Binding-site contacts:
Ligand atom N2 contacts residue ASN21 of chain 1.F at 3.2 Å (h-bond).
Ligand atom C1 contacts residue ASN21 of chain 1.F at 1.4 Å.
Ligand atom C2 contacts residue ASN21 of chain 1.F at 2.6 Å.
Ligand atom O5 contacts residue ASN21 of chain 1.F at 2.3 Å (h-bond).
Ligand atom O5 contacts residue THR73 of chain 1.F at 4.2 Å.
Ligand atom O7 contacts residue ASN21 of chain 1.F at 3.4 Å (h-bond).
Ligand atom C7 contacts residue ASN21 of chain 1.F at 3.6 Å.
Ligand atom C4 contacts residue ASN21 of chain 1.F at 4.2 Å.
Ligand atom O7 contacts residue ARG19 of chain 1.F at 3.9 Å.
Ligand atom C5 contacts residue ASN21 of chain 1.F at 3.6 Å.
Ligand atom O6 contacts residue THR73 of chain 1.F at 4.1 Å.
Ligand atom C3 contacts residue ASN21 of chain 1.F at 3.9 Å.

Sequence of chain 1.F:
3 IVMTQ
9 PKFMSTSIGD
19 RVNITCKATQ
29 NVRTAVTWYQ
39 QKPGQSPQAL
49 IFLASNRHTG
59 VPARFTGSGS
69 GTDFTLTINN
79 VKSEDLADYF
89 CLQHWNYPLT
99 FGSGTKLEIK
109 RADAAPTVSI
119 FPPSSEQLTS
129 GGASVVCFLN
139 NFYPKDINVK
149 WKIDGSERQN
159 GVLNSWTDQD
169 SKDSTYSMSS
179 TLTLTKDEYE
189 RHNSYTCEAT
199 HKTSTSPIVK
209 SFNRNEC

This protein binds this small molecule.
Small molecule (SMILES): CC(=O)N[C@@H]1[C@@H](O)[C@H](O)[C@@H](CO)O[C@H]1O